Sequence of chain 43.E:
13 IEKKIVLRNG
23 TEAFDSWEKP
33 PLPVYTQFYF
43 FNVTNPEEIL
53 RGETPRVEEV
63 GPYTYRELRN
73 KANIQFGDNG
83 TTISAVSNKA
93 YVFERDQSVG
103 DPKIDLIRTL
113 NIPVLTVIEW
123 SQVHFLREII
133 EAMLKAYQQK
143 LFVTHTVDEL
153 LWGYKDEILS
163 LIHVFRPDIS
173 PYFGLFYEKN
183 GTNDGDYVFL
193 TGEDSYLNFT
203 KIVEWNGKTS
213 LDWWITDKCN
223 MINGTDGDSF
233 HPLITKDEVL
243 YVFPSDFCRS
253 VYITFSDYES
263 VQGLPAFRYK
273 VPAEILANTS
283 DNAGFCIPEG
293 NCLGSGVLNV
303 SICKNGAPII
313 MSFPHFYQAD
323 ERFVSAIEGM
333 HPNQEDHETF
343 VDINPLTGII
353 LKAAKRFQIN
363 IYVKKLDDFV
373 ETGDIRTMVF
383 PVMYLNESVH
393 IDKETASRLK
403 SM

The protein below binds the small molecule below.
Small molecule (SMILES): CC(=O)N[C@H]1[C@H](O[C@H]2[C@H](O)[C@@H](NC(C)=O)CO[C@@H]2CO)O[C@H](CO)[C@@H](O[C@@H]2O[C@H](CO[C@H]3O[C@H](CO)[C@@H](O)[C@H](O)[C@@H]3O)[C@@H](O)[C@H](O[C@H]3O[C@H](CO)[C@@H](O)[C@H](O)[C@@H]3O)[C@@H]2O)[C@@H]1O

Binding-site contacts:
Ligand atom N2 contacts residue TYR41 of chain 43.E at 4.3 Å.
Ligand atom C4 contacts residue ASP338 of chain 43.E at 4.3 Å.
Ligand atom C5 contacts residue ASN388 of chain 43.E at 3.6 Å.
Ligand atom C7 contacts residue SER390 of chain 43.E at 4.2 Å.
Ligand atom C1 contacts residue ARG358 of chain 43.E at 3.7 Å.
Ligand atom C4 contacts residue ASN388 of chain 43.E at 4.2 Å.
Ligand atom C3 contacts residue TYR41 of chain 43.E at 4.2 Å (hydrophobic).
Ligand atom C5 contacts residue ASP338 of chain 43.E at 3.5 Å.
Ligand atom C4 contacts residue TYR41 of chain 43.E at 3.9 Å (hydrophobic).
Ligand atom O4 contacts residue ASP338 of chain 43.E at 4.2 Å.
Ligand atom N2 contacts residue ASN388 of chain 43.E at 2.9 Å (h-bond).
Ligand atom C8 contacts residue SER390 of chain 43.E at 3.3 Å.
Ligand atom C7 contacts residue ASN388 of chain 43.E at 3.6 Å.
Ligand atom C7 contacts residue TYR41 of chain 43.E at 3.5 Å (hydrophobic).
Ligand atom O4 contacts residue TYR41 of chain 43.E at 3.5 Å (h-bond).
Ligand atom C1 contacts residue ASP338 of chain 43.E at 4.3 Å.
Ligand atom C6 contacts residue TYR41 of chain 43.E at 3.6 Å (hydrophobic).
Ligand atom C8 contacts residue GLU61 of chain 43.E at 3.3 Å.
Ligand atom O7 contacts residue GLN39 of chain 43.E at 2.9 Å (h-bond).
Ligand atom C1 contacts residue ASN388 of chain 43.E at 1.4 Å.
Ligand atom O7 contacts residue TYR41 of chain 43.E at 3.3 Å (h-bond).
Ligand atom O6 contacts residue TYR386 of chain 43.E at 4.0 Å.
Ligand atom O7 contacts residue ASN388 of chain 43.E at 3.9 Å.
Ligand atom O5 contacts residue TYR41 of chain 43.E at 4.4 Å.
Ligand atom O6 contacts residue TYR41 of chain 43.E at 3.6 Å.
Ligand atom C6 contacts residue ASP338 of chain 43.E at 3.3 Å.
Ligand atom C2 contacts residue ARG358 of chain 43.E at 4.3 Å.
Ligand atom C3 contacts residue ASP338 of chain 43.E at 4.5 Å.
Ligand atom C7 contacts residue GLN39 of chain 43.E at 4.1 Å.
Ligand atom O6 contacts residue HIS339 of chain 43.E at 3.9 Å.
Ligand atom O6 contacts residue ARG358 of chain 43.E at 3.3 Å.
Ligand atom C8 contacts residue TYR41 of chain 43.E at 3.6 Å (hydrophobic).
Ligand atom O5 contacts residue ASN388 of chain 43.E at 2.3 Å (h-bond).
Ligand atom O5 contacts residue ASP338 of chain 43.E at 4.2 Å.
Ligand atom C3 contacts residue ASN388 of chain 43.E at 3.8 Å.
Ligand atom O5 contacts residue ARG358 of chain 43.E at 3.4 Å (salt-bridge).
Ligand atom C5 contacts residue TYR41 of chain 43.E at 3.4 Å (hydrophobic).
Ligand atom O6 contacts residue ASP338 of chain 43.E at 2.9 Å (salt-bridge).
Ligand atom C2 contacts residue ASN388 of chain 43.E at 2.5 Å.
Ligand atom C6 contacts residue ARG358 of chain 43.E at 4.4 Å.